The small molecule below binds the protein below.
Small molecule (SMILES): COc1ccc(N2CCN(c3cccc(C)c3)CC2)nn1

Sequence of chain 13.A:
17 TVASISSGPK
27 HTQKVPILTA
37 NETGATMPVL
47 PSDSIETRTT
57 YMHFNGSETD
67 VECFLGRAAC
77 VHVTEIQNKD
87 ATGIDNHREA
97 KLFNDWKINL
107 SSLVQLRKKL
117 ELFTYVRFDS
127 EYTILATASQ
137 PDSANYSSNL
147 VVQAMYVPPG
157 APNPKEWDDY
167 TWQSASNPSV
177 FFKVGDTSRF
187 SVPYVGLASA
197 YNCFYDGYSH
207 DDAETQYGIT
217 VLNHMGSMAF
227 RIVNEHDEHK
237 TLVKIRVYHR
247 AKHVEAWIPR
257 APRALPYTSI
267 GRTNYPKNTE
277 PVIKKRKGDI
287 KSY

Binding-site contacts:
Ligand atom C10 contacts residue MET221 of chain 13.A at 4.0 Å (hydrophobic).
Ligand atom C16 contacts residue ILE104 of chain 13.A at 3.7 Å (hydrophobic).
Ligand atom C17 contacts residue TYR128 of chain 13.A at 3.8 Å (hydrophobic).
Ligand atom C20 contacts residue VAL188 of chain 13.A at 3.7 Å (hydrophobic).
Ligand atom C13 contacts residue TYR197 of chain 13.A at 4.0 Å (hydrophobic).
Ligand atom N4 contacts residue ASN219 of chain 13.A at 4.0 Å.
Ligand atom N5 contacts residue DMS1 of chain 13.F at 3.9 Å.
Ligand atom C13 contacts residue SER126 of chain 13.A at 3.7 Å.
Ligand atom C19 contacts residue VAL191 of chain 13.A at 4.0 Å (hydrophobic).
Ligand atom C1 contacts residue DMS1 of chain 13.F at 4.1 Å.
Ligand atom C21 contacts residue ILE104 of chain 13.A at 3.5 Å (hydrophobic).
Ligand atom N5 contacts residue ASN219 of chain 13.A at 4.1 Å.
Ligand atom C18 contacts residue VAL188 of chain 13.A at 3.9 Å (hydrophobic).
Ligand atom N12 contacts residue TYR128 of chain 13.A at 2.5 Å (h-bond).
Ligand atom C7 contacts residue TYR197 of chain 13.A at 3.5 Å (hydrophobic).
Ligand atom C18 contacts residue TYR152 of chain 13.A at 3.8 Å (hydrophobic).
Ligand atom C11 contacts residue MET221 of chain 13.A at 4.0 Å (hydrophobic).
Ligand atom C10 contacts residue ILE104 of chain 13.A at 3.9 Å (hydrophobic).
Ligand atom C14 contacts residue SER126 of chain 13.A at 3.6 Å.
Ligand atom C17 contacts residue ILE104 of chain 13.A at 3.8 Å (hydrophobic).
Ligand atom C19 contacts residue VAL188 of chain 13.A at 3.5 Å (hydrophobic).
Ligand atom C19 contacts residue TYR152 of chain 13.A at 3.9 Å (hydrophobic).
Ligand atom C8 contacts residue PHE124 of chain 13.A at 3.6 Å (hydrophobic).
Ligand atom C16 contacts residue TYR128 of chain 13.A at 2.9 Å (hydrophobic).
Ligand atom N9 contacts residue TYR128 of chain 13.A at 4.1 Å.
Ligand atom C10 contacts residue LEU106 of chain 13.A at 4.0 Å (hydrophobic).
Ligand atom C7 contacts residue PHE124 of chain 13.A at 3.8 Å (hydrophobic).
Ligand atom C1 contacts residue ASN198 of chain 13.A at 4.0 Å.
Ligand atom C14 contacts residue TYR197 of chain 13.A at 4.1 Å (hydrophobic).
Ligand atom C20 contacts residue VAL191 of chain 13.A at 3.5 Å (hydrophobic).
Ligand atom N4 contacts residue DMS1 of chain 13.F at 3.6 Å (h-bond).
Ligand atom C15 contacts residue TYR128 of chain 13.A at 3.0 Å (hydrophobic).
Ligand atom C13 contacts residue TYR128 of chain 13.A at 3.0 Å (hydrophobic).
Ligand atom C11 contacts residue TYR128 of chain 13.A at 3.4 Å (hydrophobic).
Ligand atom C11 contacts residue ILE104 of chain 13.A at 3.5 Å (hydrophobic).
Ligand atom C7 contacts residue LEU106 of chain 13.A at 4.1 Å (hydrophobic).
Ligand atom C8 contacts residue TYR197 of chain 13.A at 3.4 Å (hydrophobic).
Ligand atom C21 contacts residue MET224 of chain 13.A at 4.0 Å (hydrophobic).
Ligand atom C14 contacts residue TYR128 of chain 13.A at 3.3 Å (hydrophobic).
Ligand atom C10 contacts residue TYR128 of chain 13.A at 3.6 Å (hydrophobic).